Binding-site contacts:
Ligand atom C1 contacts residue PHE79 of chain 2.F at 3.9 Å (hydrophobic).
Ligand atom O2 contacts residue FE1 of chain 2.DA at 4.1 Å.
Ligand atom C2 contacts residue HIS90 of chain 2.F at 3.3 Å.
Ligand atom C3 contacts residue HIS142 of chain 2.F at 4.4 Å.
Ligand atom C1 contacts residue ARG168 of chain 2.F at 3.7 Å.
Ligand atom O2 contacts residue TYR159 of chain 2.F at 4.1 Å.
Ligand atom C1 contacts residue FE1 of chain 2.DA at 2.9 Å.
Ligand atom C3 contacts residue THR87 of chain 2.F at 4.0 Å.
Ligand atom C3 contacts residue HIS157 of chain 2.F at 3.4 Å.
Ligand atom O3 contacts residue HIS90 of chain 2.F at 3.6 Å.
Ligand atom C3 contacts residue VAL144 of chain 2.F at 4.3 Å (hydrophobic).
Ligand atom C2 contacts residue PHE79 of chain 2.F at 3.9 Å (hydrophobic).
Ligand atom O3 contacts residue HIS92 of chain 2.F at 4.0 Å.
Ligand atom O3 contacts residue VAL144 of chain 2.F at 4.0 Å.
Ligand atom O3 contacts residue TYR159 of chain 2.F at 3.4 Å (h-bond).
Ligand atom C1 contacts residue TYR159 of chain 2.F at 3.5 Å (hydrophobic).
Ligand atom C3 contacts residue TRP81 of chain 2.F at 4.2 Å (hydrophobic).
Ligand atom O1 contacts residue HIS92 of chain 2.F at 3.0 Å (h-bond).
Ligand atom C3 contacts residue PHE79 of chain 2.F at 4.3 Å (hydrophobic).
Ligand atom O1 contacts residue HIS90 of chain 2.F at 3.1 Å (h-bond).
Ligand atom O2 contacts residue HIS90 of chain 2.F at 4.1 Å.
Ligand atom C2 contacts residue FE1 of chain 2.DA at 3.2 Å.
Ligand atom O3 contacts residue HIS157 of chain 2.F at 3.2 Å.
Ligand atom C1 contacts residue HIS92 of chain 2.F at 4.1 Å.
Ligand atom C2 contacts residue THR87 of chain 2.F at 3.8 Å.
Ligand atom C3 contacts residue HIS90 of chain 2.F at 3.9 Å.
Ligand atom C3 contacts residue FE1 of chain 2.DA at 3.0 Å.
Ligand atom C3 contacts residue TYR159 of chain 2.F at 4.0 Å (hydrophobic).
Ligand atom O3 contacts residue HIS142 of chain 2.F at 3.4 Å (h-bond).
Ligand atom C1 contacts residue HIS90 of chain 2.F at 3.3 Å.
Ligand atom O2 contacts residue PHE79 of chain 2.F at 3.7 Å.
Ligand atom O3 contacts residue FE1 of chain 2.DA at 2.1 Å.
Ligand atom O1 contacts residue TYR159 of chain 2.F at 2.9 Å (h-bond).
Ligand atom O1 contacts residue ARG168 of chain 2.F at 3.5 Å (salt-bridge).
Ligand atom O1 contacts residue FE1 of chain 2.DA at 2.2 Å.
Ligand atom C2 contacts residue TYR159 of chain 2.F at 4.3 Å (hydrophobic).
Ligand atom O2 contacts residue ARG168 of chain 2.F at 2.9 Å (salt-bridge).
Ligand atom O1 contacts residue HIS142 of chain 2.F at 4.3 Å.

Sequence of chain 2.F:
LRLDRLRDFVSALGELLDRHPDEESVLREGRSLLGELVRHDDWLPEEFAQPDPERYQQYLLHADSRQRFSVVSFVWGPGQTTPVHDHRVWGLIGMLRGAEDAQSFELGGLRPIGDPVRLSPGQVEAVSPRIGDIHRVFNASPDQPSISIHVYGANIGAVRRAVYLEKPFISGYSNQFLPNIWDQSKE

This small molecule binds to this protein.
Small molecule (SMILES): O=C(O)CCO